Binding-site contacts:
Ligand atom O7 contacts residue LEU187 of chain 1.D at 3.1 Å.
Ligand atom C8 contacts residue PRO188 of chain 1.D at 3.5 Å (hydrophobic).
Ligand atom C1 contacts residue ASN142 of chain 1.D at 1.4 Å.
Ligand atom C7 contacts residue ASN142 of chain 1.D at 3.4 Å.
Ligand atom O5 contacts residue TYR207 of chain 1.D at 4.4 Å.
Ligand atom C1 contacts residue VAL209 of chain 1.D at 4.4 Å (hydrophobic).
Ligand atom C6 contacts residue TYR207 of chain 1.D at 3.7 Å (hydrophobic).
Ligand atom N2 contacts residue VAL209 of chain 1.D at 4.0 Å.
Ligand atom C8 contacts residue VAL209 of chain 1.D at 3.6 Å (hydrophobic).
Ligand atom C8 contacts residue TYR207 of chain 1.D at 4.2 Å (hydrophobic).
Ligand atom C3 contacts residue ASN142 of chain 1.D at 3.8 Å.
Ligand atom C4 contacts residue ASN142 of chain 1.D at 4.2 Å.
Ligand atom C5 contacts residue ASN142 of chain 1.D at 3.7 Å.
Ligand atom C5 contacts residue TYR207 of chain 1.D at 4.1 Å (hydrophobic).
Ligand atom N2 contacts residue ASN142 of chain 1.D at 2.9 Å (h-bond).
Ligand atom O4 contacts residue LEU187 of chain 1.D at 4.1 Å.
Ligand atom C2 contacts residue ASN142 of chain 1.D at 2.5 Å.
Ligand atom C8 contacts residue ASN142 of chain 1.D at 4.4 Å.
Ligand atom O5 contacts residue ASN142 of chain 1.D at 2.4 Å (h-bond).
Ligand atom C7 contacts residue LEU187 of chain 1.D at 4.1 Å (hydrophobic).
Ligand atom O7 contacts residue ASN142 of chain 1.D at 3.5 Å (h-bond).
Ligand atom C8 contacts residue TYR189 of chain 1.D at 3.9 Å (hydrophobic).

The small molecule below binds the protein below.
Small molecule (SMILES): CC(=O)N[C@H]1[C@H](O[C@H]2[C@H](O)[C@@H](NC(C)=O)CO[C@@H]2CO)O[C@H](CO)[C@@H](O)[C@@H]1O

Sequence of chain 1.D:
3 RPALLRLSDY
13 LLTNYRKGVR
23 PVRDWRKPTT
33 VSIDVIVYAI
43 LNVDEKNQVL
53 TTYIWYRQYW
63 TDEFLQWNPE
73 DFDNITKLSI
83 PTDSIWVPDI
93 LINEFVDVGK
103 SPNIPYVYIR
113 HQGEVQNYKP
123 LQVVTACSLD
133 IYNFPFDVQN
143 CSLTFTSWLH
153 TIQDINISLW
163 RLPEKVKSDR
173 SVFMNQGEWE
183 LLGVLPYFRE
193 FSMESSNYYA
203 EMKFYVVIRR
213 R